This small molecule binds to this protein.
Small molecule (SMILES): CCc1cc(Sc2ncc(C(=O)O)[nH]2)nc([C@H]2CCCC[C@@H]2C(=O)NCc2ccc(Cl)c(Cl)c2)n1

Binding-site contacts:
Ligand atom C14 contacts residue GLU135 of chain 1.A at 3.9 Å.
Ligand atom C2 contacts residue LEU75 of chain 1.C at 3.2 Å (hydrophobic).
Ligand atom C1 contacts residue GLU100 of chain 1.C at 3.9 Å.
Ligand atom C34 contacts residue GLU135 of chain 1.A at 2.4 Å.
Ligand atom C2 contacts residue PRO9 of chain 1.C at 3.9 Å (hydrophobic).
Ligand atom C3 contacts residue LEU75 of chain 1.C at 3.5 Å (hydrophobic).
Ligand atom CL8 contacts residue LEU38 of chain 1.C at 3.9 Å.
Ligand atom CL8 contacts residue CYS36 of chain 1.C at 3.6 Å.
Ligand atom C12 contacts residue ASN107 of chain 1.C at 3.5 Å.
Ligand atom N31 contacts residue GLU135 of chain 1.A at 3.5 Å (salt-bridge).
Ligand atom O37 contacts residue GLU135 of chain 1.A at 3.5 Å (salt-bridge).
Ligand atom O38 contacts residue LYS43 of chain 1.C at 3.4 Å.
Ligand atom C13 contacts residue VAL136 of chain 1.A at 3.7 Å (hydrophobic).
Ligand atom C36 contacts residue GLU135 of chain 1.A at 3.5 Å.
Ligand atom C13 contacts residue GLU135 of chain 1.A at 3.8 Å.
Ligand atom C22 contacts residue LEU75 of chain 1.C at 3.7 Å (hydrophobic).
Ligand atom C14 contacts residue LEU74 of chain 1.C at 3.5 Å (hydrophobic).
Ligand atom N19 contacts residue GLU135 of chain 1.A at 2.8 Å (salt-bridge).
Ligand atom C12 contacts residue MET106 of chain 1.C at 3.8 Å (hydrophobic).
Ligand atom C1 contacts residue ARG89 of chain 1.C at 3.4 Å.
Ligand atom N8 contacts residue ASN107 of chain 1.C at 3.3 Å (h-bond).
Ligand atom C17 contacts residue GLU135 of chain 1.A at 3.6 Å.
Ligand atom C11 contacts residue ASN107 of chain 1.C at 3.6 Å.
Ligand atom C20 contacts residue TYR139 of chain 1.A at 3.2 Å (hydrophobic).
Ligand atom C15 contacts residue GLU135 of chain 1.A at 3.6 Å.
Ligand atom O18 contacts residue LEU74 of chain 1.C at 3.7 Å.
Ligand atom C30 contacts residue TYR99 of chain 1.C at 3.7 Å (hydrophobic).
Ligand atom N8 contacts residue LEU75 of chain 1.C at 3.6 Å.
Ligand atom C12 contacts residue ILE132 of chain 1.A at 3.9 Å (hydrophobic).
Ligand atom N35 contacts residue TYR99 of chain 1.C at 3.6 Å.
Ligand atom CL8 contacts residue PRO9 of chain 1.C at 3.7 Å.
Ligand atom C33 contacts residue GLU135 of chain 1.A at 2.9 Å.
Ligand atom C20 contacts residue GLY73 of chain 1.C at 3.9 Å.
Ligand atom O18 contacts residue LEU75 of chain 1.C at 3.0 Å (h-bond).
Ligand atom C20 contacts residue GLU135 of chain 1.A at 3.7 Å.
Ligand atom N35 contacts residue GLU135 of chain 1.A at 3.0 Å (salt-bridge).
Ligand atom N19 contacts residue TYR139 of chain 1.A at 3.8 Å.
Ligand atom C9 contacts residue ASN107 of chain 1.C at 3.5 Å.
Ligand atom C22 contacts residue GLY73 of chain 1.C at 3.3 Å.
Ligand atom C30 contacts residue GLU135 of chain 1.A at 3.7 Å.

Sequence of chain 1.A:
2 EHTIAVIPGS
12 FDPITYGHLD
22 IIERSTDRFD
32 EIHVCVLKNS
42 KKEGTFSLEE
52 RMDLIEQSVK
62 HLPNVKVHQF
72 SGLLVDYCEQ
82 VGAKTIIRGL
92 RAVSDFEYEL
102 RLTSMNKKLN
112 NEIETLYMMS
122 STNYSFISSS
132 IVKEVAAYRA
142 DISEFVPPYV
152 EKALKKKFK

Sequence of chain 1.C:
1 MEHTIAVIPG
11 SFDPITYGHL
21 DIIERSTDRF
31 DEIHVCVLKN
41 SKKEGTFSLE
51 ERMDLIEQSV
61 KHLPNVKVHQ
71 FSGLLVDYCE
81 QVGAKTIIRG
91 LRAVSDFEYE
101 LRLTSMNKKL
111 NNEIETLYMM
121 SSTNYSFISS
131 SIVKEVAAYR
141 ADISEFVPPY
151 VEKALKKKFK